Binding-site contacts:
Ligand atom C9 contacts residue LYS32 of chain 1.C at 3.9 Å.
Ligand atom C5 contacts residue HIS62 of chain 1.C at 3.5 Å.
Ligand atom C6 contacts residue HIS62 of chain 1.C at 4.0 Å.
Ligand atom C8 contacts residue TYR95 of chain 1.B at 3.9 Å (hydrophobic).
Ligand atom O3 contacts residue LYS32 of chain 1.C at 3.1 Å (salt-bridge).
Ligand atom C2 contacts residue VAL106 of chain 1.C at 3.6 Å (hydrophobic).
Ligand atom C6 contacts residue PRO1 of chain 1.C at 3.5 Å (hydrophobic).
Ligand atom C3 contacts residue MET2 of chain 1.C at 3.6 Å (hydrophobic).
Ligand atom C2 contacts residue TYR95 of chain 1.B at 3.5 Å (hydrophobic).
Ligand atom O2 contacts residue ILE64 of chain 1.C at 3.4 Å (h-bond).
Ligand atom C7 contacts residue TYR95 of chain 1.B at 3.3 Å (hydrophobic).
Ligand atom F1 contacts residue TYR95 of chain 1.B at 3.5 Å.
Ligand atom C7 contacts residue PRO1 of chain 1.C at 3.0 Å (hydrophobic).
Ligand atom C3 contacts residue ASN97 of chain 1.B at 3.6 Å.
Ligand atom C4 contacts residue HIS62 of chain 1.C at 3.7 Å.
Ligand atom C7 contacts residue TYR36 of chain 1.C at 4.0 Å (hydrophobic).
Ligand atom C4 contacts residue ASN97 of chain 1.B at 3.6 Å.
Ligand atom C6 contacts residue ILE64 of chain 1.C at 3.7 Å (hydrophobic).
Ligand atom C1 contacts residue PRO1 of chain 1.C at 3.4 Å (hydrophobic).
Ligand atom O2 contacts residue PRO1 of chain 1.C at 2.5 Å (h-bond).
Ligand atom C5 contacts residue ILE64 of chain 1.C at 3.9 Å (hydrophobic).
Ligand atom C9 contacts residue PRO1 of chain 1.C at 3.0 Å (hydrophobic).
Ligand atom C5 contacts residue SER63 of chain 1.C at 3.6 Å.
Ligand atom F1 contacts residue TYR36 of chain 1.C at 3.2 Å.
Ligand atom O1 contacts residue ASN97 of chain 1.B at 2.8 Å (h-bond).
Ligand atom C9 contacts residue ILE64 of chain 1.C at 3.8 Å (hydrophobic).
Ligand atom O1 contacts residue HIS62 of chain 1.C at 3.0 Å.
Ligand atom F1 contacts residue PHE113 of chain 1.C at 4.0 Å.
Ligand atom O1 contacts residue MET2 of chain 1.C at 3.7 Å.
Ligand atom C6 contacts residue SER63 of chain 1.C at 3.9 Å.
Ligand atom O2 contacts residue SER63 of chain 1.C at 3.7 Å.
Ligand atom C4 contacts residue VAL106 of chain 1.C at 4.0 Å (hydrophobic).
Ligand atom F1 contacts residue PRO1 of chain 1.C at 3.6 Å.
Ligand atom O3 contacts residue ILE64 of chain 1.C at 3.4 Å.
Ligand atom C3 contacts residue VAL106 of chain 1.C at 3.5 Å (hydrophobic).
Ligand atom C8 contacts residue PRO1 of chain 1.C at 2.9 Å (hydrophobic).
Ligand atom C1 contacts residue TYR95 of chain 1.B at 4.0 Å (hydrophobic).
Ligand atom O1 contacts residue MET101 of chain 1.C at 3.3 Å.
Ligand atom C4 contacts residue MET2 of chain 1.C at 3.8 Å (hydrophobic).
Ligand atom C7 contacts residue PHE113 of chain 1.C at 4.0 Å (hydrophobic).

This small molecule binds to this protein.
Small molecule (SMILES): O=C([O-])/C(F)=C\c1ccc(O)cc1

Sequence of chain 1.B:
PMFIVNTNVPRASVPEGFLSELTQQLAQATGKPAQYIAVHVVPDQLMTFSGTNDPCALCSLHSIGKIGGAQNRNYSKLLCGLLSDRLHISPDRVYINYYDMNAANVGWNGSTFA

Sequence of chain 1.C:
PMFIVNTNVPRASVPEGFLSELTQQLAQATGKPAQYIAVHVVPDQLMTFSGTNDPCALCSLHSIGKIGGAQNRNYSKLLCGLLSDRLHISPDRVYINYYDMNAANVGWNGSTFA